The protein below binds the small molecule below.
Small molecule (SMILES): CC(=O)N[C@@H]1[C@@H](O)[C@H](O)[C@@H](CO)O[C@H]1O

Sequence of chain 1.C:
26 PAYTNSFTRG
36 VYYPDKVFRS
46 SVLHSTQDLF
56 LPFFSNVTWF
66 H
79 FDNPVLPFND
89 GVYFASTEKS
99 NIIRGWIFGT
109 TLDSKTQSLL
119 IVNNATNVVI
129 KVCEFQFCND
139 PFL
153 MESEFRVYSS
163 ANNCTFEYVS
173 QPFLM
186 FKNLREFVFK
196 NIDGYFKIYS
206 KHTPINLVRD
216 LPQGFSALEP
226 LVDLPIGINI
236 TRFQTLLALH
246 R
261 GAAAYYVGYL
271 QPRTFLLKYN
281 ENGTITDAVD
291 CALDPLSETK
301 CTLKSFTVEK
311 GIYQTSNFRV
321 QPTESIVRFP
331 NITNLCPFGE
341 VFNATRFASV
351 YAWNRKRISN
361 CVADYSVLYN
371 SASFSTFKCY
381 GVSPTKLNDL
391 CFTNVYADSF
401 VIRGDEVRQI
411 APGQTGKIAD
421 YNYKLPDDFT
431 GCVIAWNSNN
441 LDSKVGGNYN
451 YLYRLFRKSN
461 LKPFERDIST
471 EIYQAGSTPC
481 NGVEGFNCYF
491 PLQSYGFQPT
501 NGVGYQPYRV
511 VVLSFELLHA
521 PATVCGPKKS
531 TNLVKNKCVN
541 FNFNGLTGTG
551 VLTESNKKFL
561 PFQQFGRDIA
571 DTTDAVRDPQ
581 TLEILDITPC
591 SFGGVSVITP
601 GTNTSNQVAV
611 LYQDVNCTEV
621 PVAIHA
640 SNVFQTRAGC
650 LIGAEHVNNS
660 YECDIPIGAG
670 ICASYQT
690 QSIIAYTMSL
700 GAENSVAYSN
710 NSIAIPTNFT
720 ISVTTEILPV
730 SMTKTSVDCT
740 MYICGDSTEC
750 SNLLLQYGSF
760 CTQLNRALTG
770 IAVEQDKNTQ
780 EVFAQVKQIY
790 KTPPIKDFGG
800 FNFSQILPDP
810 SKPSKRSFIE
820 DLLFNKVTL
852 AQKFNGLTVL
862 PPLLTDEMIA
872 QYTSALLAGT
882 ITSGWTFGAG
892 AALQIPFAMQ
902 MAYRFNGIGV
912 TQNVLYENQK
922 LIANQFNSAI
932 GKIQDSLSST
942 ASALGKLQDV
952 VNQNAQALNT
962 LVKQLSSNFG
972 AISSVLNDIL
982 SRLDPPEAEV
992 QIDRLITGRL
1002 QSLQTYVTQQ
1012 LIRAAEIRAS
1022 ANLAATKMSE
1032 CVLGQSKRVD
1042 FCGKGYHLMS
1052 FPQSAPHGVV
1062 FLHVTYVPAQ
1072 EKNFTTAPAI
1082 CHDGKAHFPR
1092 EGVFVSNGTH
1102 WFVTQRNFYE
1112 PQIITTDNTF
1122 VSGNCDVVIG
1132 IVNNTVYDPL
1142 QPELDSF

Binding-site contacts:
Ligand atom C3 contacts residue HIS1101 of chain 1.C at 3.5 Å.
Ligand atom C5 contacts residue ASN1098 of chain 1.C at 3.7 Å.
Ligand atom O7 contacts residue HIS1101 of chain 1.C at 2.7 Å (h-bond).
Ligand atom C7 contacts residue THR1100 of chain 1.C at 3.3 Å.
Ligand atom O7 contacts residue THR1100 of chain 1.C at 2.6 Å (h-bond).
Ligand atom C4 contacts residue HIS1101 of chain 1.C at 3.8 Å.
Ligand atom O5 contacts residue HIS1101 of chain 1.C at 4.0 Å.
Ligand atom C1 contacts residue HIS1101 of chain 1.C at 3.6 Å.
Ligand atom C1 contacts residue PHE1103 of chain 1.C at 4.2 Å (hydrophobic).
Ligand atom C8 contacts residue ASN1098 of chain 1.C at 3.3 Å.
Ligand atom O7 contacts residue ASN1098 of chain 1.C at 3.6 Å (h-bond).
Ligand atom C7 contacts residue ASN1098 of chain 1.C at 3.5 Å.
Ligand atom C7 contacts residue HIS1101 of chain 1.C at 3.8 Å.
Ligand atom O5 contacts residue PHE1103 of chain 1.C at 3.7 Å.
Ligand atom C5 contacts residue HIS1101 of chain 1.C at 3.5 Å.
Ligand atom C2 contacts residue HIS1101 of chain 1.C at 4.0 Å.
Ligand atom C6 contacts residue PHE1103 of chain 1.C at 3.7 Å (hydrophobic).
Ligand atom O4 contacts residue HIS1101 of chain 1.C at 3.9 Å.
Ligand atom N2 contacts residue HIS1101 of chain 1.C at 4.4 Å.
Ligand atom C2 contacts residue ASN1098 of chain 1.C at 2.4 Å.
Ligand atom C1 contacts residue ASN1098 of chain 1.C at 1.4 Å.
Ligand atom C8 contacts residue THR1100 of chain 1.C at 3.3 Å.
Ligand atom O5 contacts residue ASN1098 of chain 1.C at 2.4 Å (h-bond).
Ligand atom C4 contacts residue ASN1098 of chain 1.C at 4.2 Å.
Ligand atom C5 contacts residue PHE1103 of chain 1.C at 3.9 Å (hydrophobic).
Ligand atom N2 contacts residue ASN1098 of chain 1.C at 2.9 Å (h-bond).
Ligand atom C3 contacts residue ASN1098 of chain 1.C at 3.8 Å.